Sequence of chain 1.B:
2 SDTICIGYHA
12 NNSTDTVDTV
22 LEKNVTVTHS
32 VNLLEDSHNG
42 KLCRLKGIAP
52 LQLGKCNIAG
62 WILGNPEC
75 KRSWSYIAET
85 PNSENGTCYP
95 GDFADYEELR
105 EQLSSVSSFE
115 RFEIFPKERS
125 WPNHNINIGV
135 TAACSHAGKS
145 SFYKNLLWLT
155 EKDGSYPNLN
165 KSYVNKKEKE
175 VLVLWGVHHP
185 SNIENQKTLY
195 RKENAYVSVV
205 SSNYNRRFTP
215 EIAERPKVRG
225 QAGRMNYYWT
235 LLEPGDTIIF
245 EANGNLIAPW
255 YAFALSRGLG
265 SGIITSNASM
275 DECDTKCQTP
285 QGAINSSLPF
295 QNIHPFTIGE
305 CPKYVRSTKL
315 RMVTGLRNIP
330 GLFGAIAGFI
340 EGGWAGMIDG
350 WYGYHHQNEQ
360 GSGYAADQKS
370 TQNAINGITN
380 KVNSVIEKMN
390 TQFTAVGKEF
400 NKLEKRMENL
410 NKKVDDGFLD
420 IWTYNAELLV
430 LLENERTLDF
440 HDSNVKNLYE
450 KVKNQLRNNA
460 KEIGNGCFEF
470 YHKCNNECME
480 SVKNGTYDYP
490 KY

A protein and the small-molecule ligand that binds it are described below.
Small molecule (SMILES): CC(=O)N[C@@H]1[C@@H](O)[C@H](O)[C@@H](CO)O[C@H]1O

Sequence of chain 1.C:
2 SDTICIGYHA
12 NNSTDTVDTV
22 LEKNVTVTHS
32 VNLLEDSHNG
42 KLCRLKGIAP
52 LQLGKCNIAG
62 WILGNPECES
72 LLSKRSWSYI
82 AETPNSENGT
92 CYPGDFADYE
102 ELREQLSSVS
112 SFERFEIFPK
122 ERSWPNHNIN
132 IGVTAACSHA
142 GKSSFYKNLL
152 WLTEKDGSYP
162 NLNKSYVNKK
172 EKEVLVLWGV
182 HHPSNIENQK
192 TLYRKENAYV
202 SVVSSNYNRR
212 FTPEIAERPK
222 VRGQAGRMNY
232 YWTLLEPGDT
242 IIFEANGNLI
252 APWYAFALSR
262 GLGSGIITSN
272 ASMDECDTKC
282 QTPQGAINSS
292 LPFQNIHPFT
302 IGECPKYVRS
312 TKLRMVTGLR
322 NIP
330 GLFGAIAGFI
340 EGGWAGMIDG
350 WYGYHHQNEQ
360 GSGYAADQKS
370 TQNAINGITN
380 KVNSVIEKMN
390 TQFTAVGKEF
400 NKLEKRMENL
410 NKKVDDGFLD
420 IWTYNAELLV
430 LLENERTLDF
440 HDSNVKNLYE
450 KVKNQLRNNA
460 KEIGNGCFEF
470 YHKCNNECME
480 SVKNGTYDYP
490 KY

Binding-site contacts:
Ligand atom N2 contacts residue GLU245 of chain 1.B at 3.4 Å (salt-bridge).
Ligand atom C8 contacts residue GLU245 of chain 1.B at 3.0 Å.
Ligand atom C5 contacts residue ASN164 of chain 1.B at 3.7 Å.
Ligand atom C4 contacts residue ASN164 of chain 1.B at 4.3 Å.
Ligand atom N2 contacts residue ASN164 of chain 1.B at 3.0 Å (h-bond).
Ligand atom C3 contacts residue ASN164 of chain 1.B at 3.9 Å.
Ligand atom O7 contacts residue GLU245 of chain 1.B at 4.3 Å.
Ligand atom C7 contacts residue GLU245 of chain 1.B at 3.4 Å.
Ligand atom O7 contacts residue ASN164 of chain 1.B at 4.3 Å.
Ligand atom O5 contacts residue ASN164 of chain 1.B at 2.4 Å (h-bond).
Ligand atom C2 contacts residue GLU245 of chain 1.B at 4.5 Å.
Ligand atom O3 contacts residue GLU218 of chain 1.C at 4.2 Å.
Ligand atom C2 contacts residue ASN164 of chain 1.B at 2.5 Å.
Ligand atom C7 contacts residue ASN164 of chain 1.B at 3.9 Å.
Ligand atom C1 contacts residue ASN164 of chain 1.B at 1.5 Å.